Sequence of chain 19.A:
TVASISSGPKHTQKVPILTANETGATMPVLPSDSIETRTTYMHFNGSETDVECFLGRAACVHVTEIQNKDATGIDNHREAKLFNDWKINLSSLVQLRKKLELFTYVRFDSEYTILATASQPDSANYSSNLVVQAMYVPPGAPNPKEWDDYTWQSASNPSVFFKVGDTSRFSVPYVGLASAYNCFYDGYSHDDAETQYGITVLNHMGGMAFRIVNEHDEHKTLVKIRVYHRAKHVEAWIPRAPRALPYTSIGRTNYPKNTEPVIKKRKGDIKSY

The protein below binds the small molecule below.
Small molecule (SMILES): Cc1cc(CCCCCCCOc2ccc(C3=N[C@@H](C)CO3)cc2)on1

Binding-site contacts:
Ligand atom O1 contacts residue VAL188 of chain 19.A at 3.8 Å.
Ligand atom C3B contacts residue MET221 of chain 19.A at 3.8 Å (hydrophobic).
Ligand atom C5B contacts residue LEU106 of chain 19.A at 3.5 Å (hydrophobic).
Ligand atom C6B contacts residue LEU106 of chain 19.A at 3.9 Å (hydrophobic).
Ligand atom C31 contacts residue SER175 of chain 19.A at 3.6 Å.
Ligand atom CM1 contacts residue SER107 of chain 19.A at 3.9 Å.
Ligand atom C7C contacts residue TYR197 of chain 19.A at 3.8 Å (hydrophobic).
Ligand atom C6C contacts residue VAL191 of chain 19.A at 3.2 Å (hydrophobic).
Ligand atom N3A contacts residue ASN219 of chain 19.A at 3.0 Å (h-bond).
Ligand atom C5B contacts residue TYR197 of chain 19.A at 3.7 Å (hydrophobic).
Ligand atom O1 contacts residue ALA24 of chain 19.C at 3.6 Å.
Ligand atom C31 contacts residue PRO174 of chain 19.A at 3.4 Å (hydrophobic).
Ligand atom C3 contacts residue PRO174 of chain 19.A at 3.8 Å (hydrophobic).
Ligand atom O1B contacts residue TYR128 of chain 19.A at 3.9 Å.
Ligand atom C3C contacts residue VAL188 of chain 19.A at 3.3 Å (hydrophobic).
Ligand atom C5C contacts residue TYR128 of chain 19.A at 3.5 Å (hydrophobic).
Ligand atom C2B contacts residue MET221 of chain 19.A at 3.5 Å (hydrophobic).
Ligand atom C3C contacts residue TYR128 of chain 19.A at 3.9 Å (hydrophobic).
Ligand atom O1 contacts residue TYR152 of chain 19.A at 3.9 Å.
Ligand atom C4B contacts residue LEU106 of chain 19.A at 3.7 Å (hydrophobic).
Ligand atom C1B contacts residue MET221 of chain 19.A at 3.8 Å (hydrophobic).
Ligand atom C3 contacts residue PHE186 of chain 19.A at 3.8 Å (hydrophobic).
Ligand atom C7C contacts residue TYR128 of chain 19.A at 3.6 Å (hydrophobic).
Ligand atom C4 contacts residue TYR152 of chain 19.A at 3.9 Å (hydrophobic).
Ligand atom C4 contacts residue PHE186 of chain 19.A at 3.6 Å (hydrophobic).
Ligand atom C5 contacts residue PHE186 of chain 19.A at 3.5 Å (hydrophobic).
Ligand atom C31 contacts residue ALA150 of chain 19.A at 3.5 Å (hydrophobic).
Ligand atom C4C contacts residue TYR152 of chain 19.A at 3.8 Å (hydrophobic).
Ligand atom O1B contacts residue MET221 of chain 19.A at 3.4 Å.
Ligand atom N2 contacts residue PHE186 of chain 19.A at 3.7 Å.
Ligand atom C6C contacts residue MET221 of chain 19.A at 3.7 Å (hydrophobic).
Ligand atom C6B contacts residue TYR197 of chain 19.A at 3.6 Å (hydrophobic).
Ligand atom C4 contacts residue MET224 of chain 19.A at 3.8 Å (hydrophobic).
Ligand atom C5C contacts residue ILE104 of chain 19.A at 3.8 Å (hydrophobic).
Ligand atom C31 contacts residue VAL176 of chain 19.A at 3.3 Å (hydrophobic).
Ligand atom N2 contacts residue ALA24 of chain 19.C at 3.4 Å.
Ligand atom C4A contacts residue ASN219 of chain 19.A at 3.5 Å.
Ligand atom C2C contacts residue VAL188 of chain 19.A at 3.2 Å (hydrophobic).
Ligand atom C5 contacts residue TYR152 of chain 19.A at 3.8 Å (hydrophobic).
Ligand atom O1 contacts residue PHE186 of chain 19.A at 3.5 Å.

Sequence of chain 19.C:
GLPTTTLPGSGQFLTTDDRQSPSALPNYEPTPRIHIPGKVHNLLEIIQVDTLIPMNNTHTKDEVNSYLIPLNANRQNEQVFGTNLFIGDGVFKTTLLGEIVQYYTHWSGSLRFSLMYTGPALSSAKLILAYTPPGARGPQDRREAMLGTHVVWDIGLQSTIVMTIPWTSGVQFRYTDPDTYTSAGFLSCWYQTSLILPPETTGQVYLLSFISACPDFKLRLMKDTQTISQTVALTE